Sequence of chain 2.A:
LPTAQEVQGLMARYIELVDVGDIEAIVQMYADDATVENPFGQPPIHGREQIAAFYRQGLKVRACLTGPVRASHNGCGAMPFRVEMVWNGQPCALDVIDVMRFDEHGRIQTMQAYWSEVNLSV

The protein below binds the small molecule below.
Small molecule (SMILES): Oc1ccccc1F

Binding-site contacts:
Ligand atom C1 contacts residue TYR16 of chain 2.A at 3.4 Å (hydrophobic).
Ligand atom O contacts residue TYR57 of chain 2.A at 4.2 Å.
Ligand atom O contacts residue MET116 of chain 2.A at 4.0 Å.
Ligand atom F contacts residue TYR57 of chain 2.A at 3.7 Å.
Ligand atom O contacts residue PHE86 of chain 2.A at 3.7 Å.
Ligand atom C6 contacts residue ASP103 of chain 2.A at 3.6 Å.
Ligand atom C6 contacts residue VAL101 of chain 2.A at 3.9 Å (hydrophobic).
Ligand atom C5 contacts residue TRP120 of chain 2.A at 4.4 Å (hydrophobic).
Ligand atom O contacts residue TYR16 of chain 2.A at 2.5 Å (h-bond).
Ligand atom C2 contacts residue TYR16 of chain 2.A at 3.6 Å (hydrophobic).
Ligand atom C3 contacts residue PHE86 of chain 2.A at 4.5 Å (hydrophobic).
Ligand atom F contacts residue VAL20 of chain 2.A at 3.5 Å.
Ligand atom O contacts residue ASP103 of chain 2.A at 2.6 Å (salt-bridge).
Ligand atom C4 contacts residue ASN40 of chain 2.A at 4.1 Å.
Ligand atom C4 contacts residue VAL101 of chain 2.A at 4.5 Å (hydrophobic).
Ligand atom C3 contacts residue ASN40 of chain 2.A at 4.5 Å.
Ligand atom C6 contacts residue ALA118 of chain 2.A at 3.9 Å (hydrophobic).
Ligand atom F contacts residue TYR16 of chain 2.A at 2.9 Å.
Ligand atom C1 contacts residue PHE86 of chain 2.A at 3.6 Å (hydrophobic).
Ligand atom C5 contacts residue VAL101 of chain 2.A at 3.9 Å (hydrophobic).
Ligand atom C5 contacts residue PHE86 of chain 2.A at 4.2 Å (hydrophobic).
Ligand atom C4 contacts residue VAL88 of chain 2.A at 4.0 Å (hydrophobic).
Ligand atom C3 contacts residue VAL88 of chain 2.A at 4.0 Å (hydrophobic).
Ligand atom C2 contacts residue ASN40 of chain 2.A at 4.3 Å.
Ligand atom C1 contacts residue ASN40 of chain 2.A at 3.7 Å.
Ligand atom C6 contacts residue ASN40 of chain 2.A at 3.2 Å.
Ligand atom O contacts residue ASN40 of chain 2.A at 4.1 Å.
Ligand atom C5 contacts residue ASN40 of chain 2.A at 3.5 Å.
Ligand atom C1 contacts residue ASP103 of chain 2.A at 3.7 Å.
Ligand atom C6 contacts residue PHE86 of chain 2.A at 3.6 Å (hydrophobic).
Ligand atom C2 contacts residue PHE86 of chain 2.A at 4.1 Å (hydrophobic).